The protein below binds the small molecule below.
Small molecule (SMILES): CC[C@H]1OC(=O)[C@H](C)[C@@H](O[C@H]2C[C@@](C)(OC)[C@@H](O)[C@H](C)O2)[C@H](C)[C@@H](O[C@@H]2O[C@H](C)C[C@H](N(C)C)[C@H]2O)[C@](C)(O)C[C@@H](C)C(=O)[C@H](C)[C@@H](O)[C@]1(C)O

Binding-site contacts:
Ligand atom C28 contacts residue HGR1 of chain 1.NQA at 3.8 Å.
Ligand atom C25 contacts residue HGR1 of chain 1.NQA at 3.8 Å.
Ligand atom C24 contacts residue HGR1 of chain 1.NQA at 4.1 Å.
Ligand atom N1 contacts residue HGR1 of chain 1.NQA at 3.4 Å (h-bond).
Ligand atom C29 contacts residue HGR1 of chain 1.NQA at 4.1 Å.